The protein below binds the small molecule below.
Small molecule (SMILES): CC(=O)N[C@H]1[C@H](O[C@H]2[C@H](O)[C@@H](NC(C)=O)CO[C@@H]2CO)O[C@H](CO)[C@@H](O)[C@@H]1O

Sequence of chain 1.B:
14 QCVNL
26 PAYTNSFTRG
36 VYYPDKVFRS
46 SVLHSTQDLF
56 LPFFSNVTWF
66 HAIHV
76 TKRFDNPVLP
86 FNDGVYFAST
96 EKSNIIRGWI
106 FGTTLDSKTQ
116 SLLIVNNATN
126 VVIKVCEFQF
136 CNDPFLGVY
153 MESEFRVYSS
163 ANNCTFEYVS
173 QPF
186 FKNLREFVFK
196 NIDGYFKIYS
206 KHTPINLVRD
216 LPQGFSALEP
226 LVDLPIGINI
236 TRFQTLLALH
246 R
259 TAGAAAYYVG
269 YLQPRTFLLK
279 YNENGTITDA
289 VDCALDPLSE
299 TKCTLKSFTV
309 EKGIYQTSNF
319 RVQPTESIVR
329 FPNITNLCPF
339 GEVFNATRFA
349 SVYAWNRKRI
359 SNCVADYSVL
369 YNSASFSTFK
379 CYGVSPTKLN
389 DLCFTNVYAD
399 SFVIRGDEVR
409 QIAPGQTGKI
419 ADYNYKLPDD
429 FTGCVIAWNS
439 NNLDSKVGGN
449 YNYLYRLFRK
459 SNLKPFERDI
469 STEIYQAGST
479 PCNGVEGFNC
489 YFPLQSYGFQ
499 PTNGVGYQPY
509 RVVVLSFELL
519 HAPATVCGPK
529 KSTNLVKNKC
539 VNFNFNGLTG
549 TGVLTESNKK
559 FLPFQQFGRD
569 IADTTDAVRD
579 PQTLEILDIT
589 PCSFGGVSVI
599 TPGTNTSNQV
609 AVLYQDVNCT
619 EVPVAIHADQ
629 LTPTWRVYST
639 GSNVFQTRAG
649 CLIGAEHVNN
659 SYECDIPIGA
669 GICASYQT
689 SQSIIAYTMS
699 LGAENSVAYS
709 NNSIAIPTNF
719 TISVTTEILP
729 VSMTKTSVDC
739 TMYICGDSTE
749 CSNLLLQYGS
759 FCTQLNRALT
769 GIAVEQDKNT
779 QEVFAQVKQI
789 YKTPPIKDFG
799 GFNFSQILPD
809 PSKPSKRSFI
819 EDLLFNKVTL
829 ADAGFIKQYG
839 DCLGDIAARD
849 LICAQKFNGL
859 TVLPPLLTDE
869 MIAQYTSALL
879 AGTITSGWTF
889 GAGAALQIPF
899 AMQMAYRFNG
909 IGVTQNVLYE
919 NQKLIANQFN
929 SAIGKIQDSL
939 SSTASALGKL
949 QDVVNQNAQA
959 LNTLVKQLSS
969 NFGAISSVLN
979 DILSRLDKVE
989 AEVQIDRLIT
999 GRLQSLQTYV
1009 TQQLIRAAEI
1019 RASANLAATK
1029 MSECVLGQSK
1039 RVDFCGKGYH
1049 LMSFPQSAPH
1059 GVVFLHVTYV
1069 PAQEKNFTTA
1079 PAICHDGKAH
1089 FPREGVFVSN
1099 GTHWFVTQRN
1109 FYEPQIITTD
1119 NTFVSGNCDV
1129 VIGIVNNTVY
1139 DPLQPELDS

Binding-site contacts:
Ligand atom O5 contacts residue ASN125 of chain 1.B at 3.7 Å.
Ligand atom N2 contacts residue THR124 of chain 1.B at 3.1 Å.
Ligand atom C1 contacts residue ASN125 of chain 1.B at 3.6 Å.
Ligand atom C7 contacts residue THR124 of chain 1.B at 3.8 Å.
Ligand atom C4 contacts residue ASN125 of chain 1.B at 3.6 Å.
Ligand atom C8 contacts residue THR124 of chain 1.B at 4.0 Å.
Ligand atom O5 contacts residue ASN122 of chain 1.B at 2.4 Å (h-bond).
Ligand atom O7 contacts residue ASN125 of chain 1.B at 3.9 Å.
Ligand atom C3 contacts residue THR124 of chain 1.B at 4.0 Å.
Ligand atom C7 contacts residue GLU154 of chain 1.B at 3.7 Å.
Ligand atom C2 contacts residue THR124 of chain 1.B at 3.6 Å.
Ligand atom C8 contacts residue ASN122 of chain 1.B at 4.1 Å.
Ligand atom C2 contacts residue ASN122 of chain 1.B at 2.5 Å.
Ligand atom C6 contacts residue VAL127 of chain 1.B at 3.5 Å (hydrophobic).
Ligand atom C1 contacts residue ASN122 of chain 1.B at 1.4 Å.
Ligand atom C5 contacts residue VAL127 of chain 1.B at 4.1 Å (hydrophobic).
Ligand atom C1 contacts residue THR124 of chain 1.B at 3.4 Å.
Ligand atom C4 contacts residue ASN122 of chain 1.B at 4.3 Å.
Ligand atom C5 contacts residue ASN125 of chain 1.B at 3.1 Å.
Ligand atom C3 contacts residue ASN125 of chain 1.B at 3.5 Å.
Ligand atom N2 contacts residue ASN122 of chain 1.B at 2.9 Å (h-bond).
Ligand atom O7 contacts residue GLU154 of chain 1.B at 3.4 Å (salt-bridge).
Ligand atom O4 contacts residue ASN125 of chain 1.B at 3.7 Å.
Ligand atom C8 contacts residue GLU154 of chain 1.B at 3.1 Å.
Ligand atom C2 contacts residue ASN125 of chain 1.B at 4.1 Å.
Ligand atom O5 contacts residue VAL127 of chain 1.B at 3.9 Å.
Ligand atom C7 contacts residue ASN122 of chain 1.B at 3.2 Å.
Ligand atom C6 contacts residue ASN125 of chain 1.B at 4.2 Å.
Ligand atom C3 contacts residue ASN122 of chain 1.B at 3.8 Å.
Ligand atom O7 contacts residue ASN122 of chain 1.B at 3.0 Å (h-bond).
Ligand atom C5 contacts residue ASN122 of chain 1.B at 3.7 Å.